Binding-site contacts:
Ligand atom N4 contacts residue HIS146 of chain 2.B at 3.4 Å (h-bond).
Ligand atom N4 contacts residue GLU56 of chain 7.C at 3.1 Å (salt-bridge).
Ligand atom P9 contacts residue ARG76 of chain 3.C at 3.7 Å.
Ligand atom O12 contacts residue LYS153 of chain 2.B at 2.8 Å (salt-bridge).
Ligand atom O13 contacts residue GLU149 of chain 2.B at 3.2 Å (salt-bridge).
Ligand atom C3 contacts residue MN1 of chain 3.K at 3.3 Å.
Ligand atom O13 contacts residue GLU7 of chain 7.C at 2.7 Å (salt-bridge).
Ligand atom C6 contacts residue GLU149 of chain 2.B at 3.5 Å.
Ligand atom C5 contacts residue MN1 of chain 3.K at 3.3 Å.
Ligand atom C3 contacts residue MET84 of chain 2.B at 3.7 Å (hydrophobic).
Ligand atom C7 contacts residue MN1 of chain 3.J at 3.4 Å.
Ligand atom N1 contacts residue MN1 of chain 3.J at 2.2 Å.
Ligand atom C7 contacts residue GLU149 of chain 2.B at 3.6 Å.
Ligand atom C3 contacts residue ARG98 of chain 3.C at 3.8 Å.
Ligand atom C5 contacts residue HIS53 of chain 7.C at 3.6 Å.
Ligand atom O13 contacts residue HIS53 of chain 7.C at 3.2 Å (h-bond).
Ligand atom C5 contacts residue MN1 of chain 3.J at 3.3 Å.
Ligand atom C6 contacts residue MN1 of chain 3.J at 3.5 Å.
Ligand atom O13 contacts residue HIS29 of chain 2.B at 3.2 Å (h-bond).
Ligand atom O10 contacts residue ARG98 of chain 3.C at 2.8 Å (salt-bridge).
Ligand atom C8 contacts residue GLU149 of chain 2.B at 3.5 Å.
Ligand atom P9 contacts residue SER171 of chain 3.C at 3.7 Å.
Ligand atom O10 contacts residue LYS173 of chain 3.C at 2.7 Å (salt-bridge).
Ligand atom O11 contacts residue ARG76 of chain 3.C at 2.8 Å (salt-bridge).
Ligand atom N2 contacts residue GLU149 of chain 2.B at 3.6 Å.
Ligand atom C5 contacts residue HIS145 of chain 2.B at 3.3 Å.
Ligand atom N2 contacts residue MN1 of chain 3.J at 3.2 Å.
Ligand atom C5 contacts residue HIS52 of chain 7.C at 3.2 Å.
Ligand atom C6 contacts residue MET84 of chain 2.B at 3.6 Å (hydrophobic).
Ligand atom N1 contacts residue HIS53 of chain 7.C at 3.4 Å (h-bond).
Ligand atom O12 contacts residue ARG76 of chain 3.C at 2.9 Å (salt-bridge).
Ligand atom O12 contacts residue ARG98 of chain 3.C at 3.2 Å (salt-bridge).
Ligand atom N2 contacts residue MET84 of chain 2.B at 3.5 Å (h-bond).
Ligand atom O13 contacts residue MN1 of chain 3.J at 2.3 Å.
Ligand atom C7 contacts residue GLU7 of chain 7.C at 3.5 Å.
Ligand atom N1 contacts residue GLU149 of chain 2.B at 3.1 Å (salt-bridge).
Ligand atom N1 contacts residue HIS145 of chain 2.B at 3.1 Å (h-bond).
Ligand atom N4 contacts residue HIS52 of chain 7.C at 3.1 Å (h-bond).
Ligand atom N4 contacts residue MN1 of chain 3.K at 2.3 Å.
Ligand atom O11 contacts residue SER171 of chain 3.C at 2.6 Å (h-bond).

Sequence of chain 2.B:
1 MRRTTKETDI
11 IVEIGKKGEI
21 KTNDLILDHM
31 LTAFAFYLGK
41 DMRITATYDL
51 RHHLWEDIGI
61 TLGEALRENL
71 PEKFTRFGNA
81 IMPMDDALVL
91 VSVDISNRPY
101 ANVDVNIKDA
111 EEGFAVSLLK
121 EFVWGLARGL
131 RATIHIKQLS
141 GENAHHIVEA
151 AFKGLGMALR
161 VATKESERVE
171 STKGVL

The protein below binds the small molecule below.
Small molecule (SMILES): O=P(O)(O)C[C@@H](O)Cn1cncn1

Sequence of chain 7.C:
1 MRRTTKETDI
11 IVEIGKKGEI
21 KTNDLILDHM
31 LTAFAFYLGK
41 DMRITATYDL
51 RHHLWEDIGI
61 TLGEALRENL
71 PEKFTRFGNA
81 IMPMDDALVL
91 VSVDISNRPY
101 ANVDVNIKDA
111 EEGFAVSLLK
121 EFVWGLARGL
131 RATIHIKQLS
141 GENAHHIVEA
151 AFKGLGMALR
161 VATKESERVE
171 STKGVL

Sequence of chain 3.C:
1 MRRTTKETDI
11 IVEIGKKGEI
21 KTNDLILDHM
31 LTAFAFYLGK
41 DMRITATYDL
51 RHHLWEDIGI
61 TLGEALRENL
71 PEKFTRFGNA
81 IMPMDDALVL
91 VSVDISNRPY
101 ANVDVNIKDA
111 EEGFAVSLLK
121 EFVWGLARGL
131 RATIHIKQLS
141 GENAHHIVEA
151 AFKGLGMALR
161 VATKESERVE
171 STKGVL